This small molecule binds to this protein.
Small molecule (SMILES): CCCCO

Binding-site contacts:
Ligand atom C1 contacts residue ARG169 of chain 1.D at 4.3 Å.
Ligand atom C4 contacts residue SER166 of chain 1.D at 4.1 Å.
Ligand atom C3 contacts residue SER166 of chain 1.D at 3.1 Å.
Ligand atom OH contacts residue TRP42 of chain 1.D at 4.1 Å.
Ligand atom C2 contacts residue ARG169 of chain 1.D at 3.4 Å.
Ligand atom C2 contacts residue SER166 of chain 1.D at 3.7 Å.
Ligand atom C1 contacts residue SER166 of chain 1.D at 3.4 Å.
Ligand atom C3 contacts residue ARG169 of chain 1.D at 3.2 Å.
Ligand atom C4 contacts residue TRP42 of chain 1.D at 4.1 Å (hydrophobic).
Ligand atom OH contacts residue ILE165 of chain 1.D at 4.1 Å.
Ligand atom OH contacts residue SER166 of chain 1.D at 3.9 Å.
Ligand atom C4 contacts residue ARG169 of chain 1.D at 3.4 Å.
Ligand atom OH contacts residue ARG169 of chain 1.D at 4.2 Å.

Sequence of chain 1.D:
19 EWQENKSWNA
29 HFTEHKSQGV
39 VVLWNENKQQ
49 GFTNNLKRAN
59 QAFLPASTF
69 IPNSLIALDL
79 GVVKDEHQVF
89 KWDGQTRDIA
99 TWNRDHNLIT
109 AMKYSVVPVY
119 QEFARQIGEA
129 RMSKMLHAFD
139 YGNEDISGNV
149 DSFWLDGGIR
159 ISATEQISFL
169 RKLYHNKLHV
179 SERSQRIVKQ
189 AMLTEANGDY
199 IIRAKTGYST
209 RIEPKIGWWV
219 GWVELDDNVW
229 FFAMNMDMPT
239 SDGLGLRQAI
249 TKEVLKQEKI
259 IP